Sequence of chain 2.A:
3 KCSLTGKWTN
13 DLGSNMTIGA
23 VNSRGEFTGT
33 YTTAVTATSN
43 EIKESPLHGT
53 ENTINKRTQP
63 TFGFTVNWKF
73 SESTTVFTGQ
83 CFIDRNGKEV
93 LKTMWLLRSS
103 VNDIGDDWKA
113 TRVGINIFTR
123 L

Sequence of chain 1.A:
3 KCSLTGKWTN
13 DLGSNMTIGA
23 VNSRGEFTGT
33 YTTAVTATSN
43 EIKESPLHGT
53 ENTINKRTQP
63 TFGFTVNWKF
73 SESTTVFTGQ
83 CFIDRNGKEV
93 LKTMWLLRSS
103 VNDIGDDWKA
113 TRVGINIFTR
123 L

This protein binds this small molecule.
Small molecule (SMILES): O=C(O)CCC[C@@H]1SC[C@@H]2NC(=O)N[C@@H]21

Binding-site contacts:
Ligand atom O11 contacts residue THR35 of chain 2.A at 3.8 Å.
Ligand atom O11 contacts residue TYR33 of chain 2.A at 2.8 Å (h-bond).
Ligand atom O11 contacts residue SER16 of chain 2.A at 2.7 Å (h-bond).
Ligand atom O16 contacts residue TRP110 of chain 1.A at 3.6 Å.
Ligand atom O17 contacts residue PHE72 of chain 2.A at 3.3 Å.
Ligand atom N2 contacts residue LEU14 of chain 2.A at 3.7 Å.
Ligand atom N2 contacts residue ASN118 of chain 2.A at 2.8 Å (h-bond).
Ligand atom C12 contacts residue THR35 of chain 2.A at 3.6 Å.
Ligand atom S7 contacts residue TRP70 of chain 2.A at 3.7 Å.
Ligand atom O17 contacts residue ALA39 of chain 2.A at 3.6 Å.
Ligand atom N5 contacts residue LEU14 of chain 2.A at 3.9 Å.
Ligand atom C1 contacts residue ASN118 of chain 2.A at 3.8 Å.
Ligand atom O16 contacts residue THR38 of chain 2.A at 3.4 Å.
Ligand atom C3 contacts residue ASN118 of chain 2.A at 3.7 Å.
Ligand atom C4 contacts residue VAL37 of chain 2.A at 3.8 Å (hydrophobic).
Ligand atom C1 contacts residue TYR33 of chain 2.A at 3.6 Å (hydrophobic).
Ligand atom C1 contacts residue SER16 of chain 2.A at 3.6 Å.
Ligand atom C3 contacts residue TRP97 of chain 2.A at 3.9 Å (hydrophobic).
Ligand atom N5 contacts residue THR35 of chain 2.A at 2.9 Å (h-bond).
Ligand atom O17 contacts residue THR38 of chain 2.A at 2.5 Å (h-bond).
Ligand atom S7 contacts residue THR77 of chain 2.A at 3.5 Å (h-bond).
Ligand atom C1 contacts residue LEU14 of chain 2.A at 3.6 Å (hydrophobic).
Ligand atom O16 contacts residue ALA39 of chain 2.A at 2.9 Å (h-bond).
Ligand atom C14 contacts residue TRP70 of chain 2.A at 3.8 Å (hydrophobic).
Ligand atom C6 contacts residue TRP110 of chain 1.A at 3.5 Å (hydrophobic).
Ligand atom N5 contacts residue VAL37 of chain 2.A at 3.5 Å.
Ligand atom C3 contacts residue LEU14 of chain 2.A at 3.9 Å (hydrophobic).
Ligand atom O11 contacts residue ASN12 of chain 2.A at 3.2 Å (h-bond).
Ligand atom C3 contacts residue TRP110 of chain 1.A at 3.9 Å (hydrophobic).
Ligand atom C12 contacts residue TRP70 of chain 2.A at 3.8 Å (hydrophobic).
Ligand atom O11 contacts residue ASN118 of chain 2.A at 3.9 Å.
Ligand atom C15 contacts residue THR38 of chain 2.A at 3.2 Å.
Ligand atom C4 contacts residue TRP110 of chain 1.A at 3.5 Å (hydrophobic).
Ligand atom C8 contacts residue TRP97 of chain 2.A at 3.3 Å (hydrophobic).
Ligand atom C13 contacts residue TRP70 of chain 2.A at 3.5 Å (hydrophobic).
Ligand atom C12 contacts residue VAL37 of chain 2.A at 3.7 Å (hydrophobic).
Ligand atom C15 contacts residue ALA39 of chain 2.A at 3.6 Å (hydrophobic).
Ligand atom C1 contacts residue THR35 of chain 2.A at 3.7 Å.
Ligand atom C4 contacts residue THR35 of chain 2.A at 4.0 Å.
Ligand atom C14 contacts residue PHE72 of chain 2.A at 3.6 Å (hydrophobic).